Sequence of chain 1.A:
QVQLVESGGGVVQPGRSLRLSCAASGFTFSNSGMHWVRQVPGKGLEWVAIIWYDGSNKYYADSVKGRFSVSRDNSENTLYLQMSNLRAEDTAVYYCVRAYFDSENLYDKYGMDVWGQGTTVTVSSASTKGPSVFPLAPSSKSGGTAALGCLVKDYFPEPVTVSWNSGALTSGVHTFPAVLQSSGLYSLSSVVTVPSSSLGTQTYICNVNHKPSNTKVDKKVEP

Binding-site contacts:
Ligand atom O contacts residue TYR53 of chain 1.A at 3.6 Å.
Ligand atom ND2 contacts residue TYR94 of chain 1.B at 2.9 Å (h-bond).
Ligand atom O contacts residue TRP52 of chain 1.A at 3.5 Å (h-bond).
Ligand atom CB contacts residue ASN31 of chain 1.A at 3.3 Å.
Ligand atom CG contacts residue TYR92 of chain 1.B at 3.4 Å (hydrophobic).
Ligand atom OD2 contacts residue LYS109 of chain 1.A at 3.0 Å (salt-bridge).
Ligand atom OD1 contacts residue GLY33 of chain 1.A at 2.9 Å (h-bond).
Ligand atom OD1 contacts residue TYR94 of chain 1.B at 2.7 Å (h-bond).
Ligand atom CB contacts residue TYR59 of chain 1.A at 3.7 Å (hydrophobic).
Ligand atom ND2 contacts residue TYR92 of chain 1.B at 3.7 Å.
Ligand atom CA contacts residue TYR110 of chain 1.A at 3.6 Å (hydrophobic).
Ligand atom CG contacts residue TYR110 of chain 1.A at 3.7 Å (hydrophobic).
Ligand atom ND2 contacts residue TYR91 of chain 1.B at 2.9 Å (h-bond).
Ligand atom CG contacts residue TYR94 of chain 1.B at 3.5 Å (hydrophobic).
Ligand atom CB contacts residue TYR110 of chain 1.A at 3.7 Å (hydrophobic).
Ligand atom C contacts residue ASN31 of chain 1.A at 3.5 Å.
Ligand atom OD1 contacts residue LYS109 of chain 1.A at 3.7 Å.
Ligand atom O contacts residue TRP95 of chain 1.B at 3.2 Å.
Ligand atom O contacts residue GLY33 of chain 1.A at 3.3 Å (h-bond).
Ligand atom CG contacts residue ALA99 of chain 1.A at 3.6 Å (hydrophobic).
Ligand atom CD contacts residue TYR110 of chain 1.A at 3.7 Å (hydrophobic).
Ligand atom O contacts residue TYR53 of chain 1.A at 2.9 Å (h-bond).
Ligand atom OD1 contacts residue ASN93 of chain 1.B at 3.4 Å.
Ligand atom ND2 contacts residue ASN105 of chain 1.A at 2.9 Å (h-bond).
Ligand atom ND2 contacts residue TYR110 of chain 1.A at 3.2 Å (h-bond).
Ligand atom ND2 contacts residue TYR100 of chain 1.A at 2.9 Å (h-bond).
Ligand atom CG contacts residue TYR94 of chain 1.B at 3.7 Å (hydrophobic).
Ligand atom C contacts residue TYR53 of chain 1.A at 3.6 Å (hydrophobic).
Ligand atom CA contacts residue TRP52 of chain 1.A at 3.7 Å (hydrophobic).
Ligand atom CA contacts residue ASN31 of chain 1.A at 3.3 Å.
Ligand atom CA contacts residue TYR59 of chain 1.A at 3.7 Å (hydrophobic).
Ligand atom O contacts residue LYS109 of chain 1.A at 3.4 Å.
Ligand atom CG contacts residue LYS109 of chain 1.A at 3.7 Å.
Ligand atom CG contacts residue TYR91 of chain 1.B at 3.6 Å (hydrophobic).
Ligand atom OD1 contacts residue TYR92 of chain 1.B at 3.5 Å (h-bond).
Ligand atom O contacts residue TYR110 of chain 1.A at 2.9 Å (h-bond).
Ligand atom O contacts residue TRP52 of chain 1.A at 3.7 Å.
Ligand atom O contacts residue TRP52 of chain 1.A at 3.6 Å.
Ligand atom OD1 contacts residue SER32 of chain 1.A at 3.5 Å.
Ligand atom ND2 contacts residue TRP95 of chain 1.B at 3.5 Å.

This protein binds this small molecule.
Small molecule (SMILES): C[C@H](NC(=O)[C@H](CC(N)=O)NC(=O)[C@@H]1CCCN1C(=O)[C@H](CC(=O)O)NC(=O)[C@@H]1CCCN1)C(=O)N[C@@H](CC(N)=O)C(=O)N1CCC[C@H]1C(=O)N[C@H](C=O)CC(N)=O

Sequence of chain 1.B:
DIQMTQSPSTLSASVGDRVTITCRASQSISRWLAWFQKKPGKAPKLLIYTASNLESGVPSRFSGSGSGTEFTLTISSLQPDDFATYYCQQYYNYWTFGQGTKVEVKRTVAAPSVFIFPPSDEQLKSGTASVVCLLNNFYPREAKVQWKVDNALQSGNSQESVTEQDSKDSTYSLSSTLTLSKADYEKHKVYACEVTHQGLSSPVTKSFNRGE